This protein binds this small molecule.
Small molecule (SMILES): NS(=O)(=O)c1cccc(NC(=O)NCCCCO)c1

Sequence of chain 1.A:
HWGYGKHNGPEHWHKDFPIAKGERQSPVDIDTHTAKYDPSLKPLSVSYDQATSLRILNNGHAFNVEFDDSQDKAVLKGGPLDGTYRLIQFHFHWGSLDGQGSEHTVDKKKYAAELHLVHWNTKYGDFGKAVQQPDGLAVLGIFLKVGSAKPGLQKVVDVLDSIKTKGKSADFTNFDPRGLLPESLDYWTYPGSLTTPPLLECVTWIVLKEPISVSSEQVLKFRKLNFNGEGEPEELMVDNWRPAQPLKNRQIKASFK

Binding-site contacts:
Ligand atom OAH contacts residue LEU194 of chain 1.A at 3.3 Å.
Ligand atom NAJ contacts residue HIS93 of chain 1.A at 3.4 Å (h-bond).
Ligand atom SAG contacts residue THR195 of chain 1.A at 3.8 Å.
Ligand atom OAI contacts residue VAL139 of chain 1.A at 3.7 Å.
Ligand atom CAO contacts residue HIS61 of chain 1.A at 3.2 Å.
Ligand atom CAN contacts residue PRO197 of chain 1.A at 3.6 Å (hydrophobic).
Ligand atom OAI contacts residue VAL118 of chain 1.A at 3.9 Å.
Ligand atom CAA contacts residue LEU194 of chain 1.A at 3.9 Å (hydrophobic).
Ligand atom OAS contacts residue GOL1 of chain 1.F at 3.1 Å (h-bond).
Ligand atom CAP contacts residue HIS61 of chain 1.A at 3.1 Å.
Ligand atom NAK contacts residue GOL1 of chain 1.F at 3.9 Å.
Ligand atom OAH contacts residue SER193 of chain 1.A at 3.9 Å.
Ligand atom CAC contacts residue GOL1 of chain 1.F at 3.5 Å.
Ligand atom OAR contacts residue ASN59 of chain 1.A at 3.8 Å.
Ligand atom NAJ contacts residue ZN1 of chain 1.B at 2.0 Å.
Ligand atom NAM contacts residue PRO197 of chain 1.A at 2.9 Å (h-bond).
Ligand atom NAM contacts residue PRO198 of chain 1.A at 3.9 Å.
Ligand atom NAJ contacts residue HIS116 of chain 1.A at 3.5 Å (h-bond).
Ligand atom OAH contacts residue THR195 of chain 1.A at 2.9 Å (h-bond).
Ligand atom SAG contacts residue ZN1 of chain 1.B at 3.0 Å.
Ligand atom CAL contacts residue THR196 of chain 1.A at 3.5 Å.
Ligand atom CAF contacts residue VAL118 of chain 1.A at 3.7 Å (hydrophobic).
Ligand atom OAH contacts residue TRP205 of chain 1.A at 3.4 Å.
Ligand atom OAI contacts residue ZN1 of chain 1.B at 3.0 Å.
Ligand atom CAO contacts residue PRO197 of chain 1.A at 3.9 Å (hydrophobic).
Ligand atom NAJ contacts residue THR195 of chain 1.A at 2.7 Å (h-bond).
Ligand atom CAO contacts residue TRP2 of chain 1.A at 3.9 Å (hydrophobic).
Ligand atom CAD contacts residue THR196 of chain 1.A at 3.6 Å.
Ligand atom CAC contacts residue THR196 of chain 1.A at 3.7 Å.
Ligand atom CAD contacts residue GOL1 of chain 1.F at 3.7 Å.
Ligand atom OAI contacts residue HIS116 of chain 1.A at 3.3 Å (h-bond).
Ligand atom CAQ contacts residue HIS61 of chain 1.A at 3.5 Å.
Ligand atom OAI contacts residue HIS91 of chain 1.A at 3.4 Å.
Ligand atom NAK contacts residue THR196 of chain 1.A at 2.9 Å (h-bond).
Ligand atom NAJ contacts residue HIS91 of chain 1.A at 3.4 Å (h-bond).
Ligand atom NAM contacts residue THR196 of chain 1.A at 3.5 Å (h-bond).
Ligand atom OAR contacts residue HIS61 of chain 1.A at 2.7 Å (h-bond).
Ligand atom CAB contacts residue GOL1 of chain 1.F at 3.8 Å.
Ligand atom CAL contacts residue GOL1 of chain 1.F at 3.8 Å.
Ligand atom CAF contacts residue LEU194 of chain 1.A at 3.9 Å (hydrophobic).